Binding-site contacts:
Ligand atom O7 contacts residue ASP161 of chain 2.A at 3.7 Å.
Ligand atom C8 contacts residue ILE152 of chain 2.A at 4.3 Å (hydrophobic).
Ligand atom C5 contacts residue ASN154 of chain 2.A at 3.8 Å.
Ligand atom C2 contacts residue THR160 of chain 2.A at 2.7 Å.
Ligand atom O7 contacts residue THR160 of chain 2.A at 2.5 Å.
Ligand atom O5 contacts residue HIS158 of chain 2.A at 3.8 Å.
Ligand atom C4 contacts residue ASN154 of chain 2.A at 4.3 Å.
Ligand atom C1 contacts residue THR160 of chain 2.A at 3.0 Å.
Ligand atom C8 contacts residue ASN154 of chain 2.A at 4.1 Å.
Ligand atom O3 contacts residue THR160 of chain 2.A at 4.3 Å.
Ligand atom C3 contacts residue THR160 of chain 2.A at 3.9 Å.
Ligand atom O7 contacts residue ASN154 of chain 2.A at 2.7 Å (h-bond).
Ligand atom C2 contacts residue ASN154 of chain 2.A at 2.5 Å.
Ligand atom C8 contacts residue VAL153 of chain 2.A at 4.4 Å (hydrophobic).
Ligand atom C5 contacts residue THR160 of chain 2.A at 3.7 Å.
Ligand atom C3 contacts residue ASN154 of chain 2.A at 3.9 Å.
Ligand atom O5 contacts residue ASN154 of chain 2.A at 2.4 Å (h-bond).
Ligand atom C6 contacts residue HIS158 of chain 2.A at 4.0 Å.
Ligand atom C6 contacts residue THR160 of chain 2.A at 3.7 Å.
Ligand atom C7 contacts residue THR160 of chain 2.A at 3.4 Å.
Ligand atom N2 contacts residue THR160 of chain 2.A at 3.5 Å.
Ligand atom O5 contacts residue THR160 of chain 2.A at 3.2 Å.
Ligand atom N2 contacts residue ASN154 of chain 2.A at 3.0 Å (h-bond).
Ligand atom O6 contacts residue HIS158 of chain 2.A at 3.4 Å (h-bond).
Ligand atom C1 contacts residue ASN154 of chain 2.A at 1.6 Å.
Ligand atom C4 contacts residue THR160 of chain 2.A at 3.6 Å.
Ligand atom C7 contacts residue ASN154 of chain 2.A at 3.0 Å.

A protein and the small-molecule ligand that binds it are described below.
Small molecule (SMILES): CC(=O)N[C@@H]1[C@@H](O)[C@H](O)[C@@H](CO)O[C@H]1O

Sequence of chain 2.A:
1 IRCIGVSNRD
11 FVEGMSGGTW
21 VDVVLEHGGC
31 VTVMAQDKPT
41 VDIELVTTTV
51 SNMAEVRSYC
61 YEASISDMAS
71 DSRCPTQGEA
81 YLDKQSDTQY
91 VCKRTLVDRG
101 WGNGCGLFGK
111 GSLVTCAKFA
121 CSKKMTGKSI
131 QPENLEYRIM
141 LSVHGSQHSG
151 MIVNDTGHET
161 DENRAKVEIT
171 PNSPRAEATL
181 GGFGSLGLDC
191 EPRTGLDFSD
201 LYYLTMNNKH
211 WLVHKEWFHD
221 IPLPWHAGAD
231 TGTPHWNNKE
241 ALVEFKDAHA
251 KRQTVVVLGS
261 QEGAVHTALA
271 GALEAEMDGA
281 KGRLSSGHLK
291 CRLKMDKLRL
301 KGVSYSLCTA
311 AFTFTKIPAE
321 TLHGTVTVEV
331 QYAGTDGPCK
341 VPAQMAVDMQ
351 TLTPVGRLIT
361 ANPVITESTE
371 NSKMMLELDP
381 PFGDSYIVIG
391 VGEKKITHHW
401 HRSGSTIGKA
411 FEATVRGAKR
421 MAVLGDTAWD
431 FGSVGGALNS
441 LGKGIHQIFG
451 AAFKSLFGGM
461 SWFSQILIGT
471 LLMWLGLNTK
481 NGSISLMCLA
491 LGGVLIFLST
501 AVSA